The protein below binds the small molecule below.
Small molecule (SMILES): O=[N+]([O-])c1ccc(O)cc1

Sequence of chain 1.B:
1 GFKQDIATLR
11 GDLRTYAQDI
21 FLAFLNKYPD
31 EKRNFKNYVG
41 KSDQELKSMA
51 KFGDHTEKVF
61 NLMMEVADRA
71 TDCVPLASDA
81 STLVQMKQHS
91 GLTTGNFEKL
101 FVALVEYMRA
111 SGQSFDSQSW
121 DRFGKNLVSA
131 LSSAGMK

Binding-site contacts:
Ligand atom C2 contacts residue VAL59 of chain 1.B at 4.0 Å (hydrophobic).
Ligand atom C3 contacts residue HIS55 of chain 1.B at 4.0 Å.
Ligand atom C4 contacts residue PHE21 of chain 1.B at 4.2 Å (hydrophobic).
Ligand atom N1 contacts residue PHE21 of chain 1.B at 3.4 Å.
Ligand atom C3 contacts residue THR56 of chain 1.B at 3.4 Å.
Ligand atom O2 contacts residue PHE60 of chain 1.B at 3.5 Å.
Ligand atom O3 contacts residue HEM1 of chain 1.G at 3.3 Å.
Ligand atom C6 contacts residue PHE21 of chain 1.B at 4.1 Å (hydrophobic).
Ligand atom O2 contacts residue LEU100 of chain 1.B at 4.4 Å.
Ligand atom C1 contacts residue PHE35 of chain 1.B at 4.4 Å (hydrophobic).
Ligand atom C4 contacts residue HIS55 of chain 1.B at 3.8 Å.
Ligand atom C5 contacts residue PHE21 of chain 1.B at 4.4 Å (hydrophobic).
Ligand atom C6 contacts residue VAL59 of chain 1.B at 3.7 Å (hydrophobic).
Ligand atom C6 contacts residue PHE35 of chain 1.B at 3.8 Å (hydrophobic).
Ligand atom O2 contacts residue PHE21 of chain 1.B at 3.1 Å.
Ligand atom C5 contacts residue HEM1 of chain 1.G at 3.6 Å.
Ligand atom C3 contacts residue PHE21 of chain 1.B at 3.5 Å (hydrophobic).
Ligand atom O2 contacts residue VAL59 of chain 1.B at 3.5 Å.
Ligand atom C5 contacts residue VAL59 of chain 1.B at 4.1 Å (hydrophobic).
Ligand atom O3 contacts residue PHE21 of chain 1.B at 3.8 Å.
Ligand atom C5 contacts residue PHE35 of chain 1.B at 3.3 Å (hydrophobic).
Ligand atom C4 contacts residue HEM1 of chain 1.G at 3.5 Å.
Ligand atom C4 contacts residue VAL59 of chain 1.B at 4.4 Å (hydrophobic).
Ligand atom C2 contacts residue PHE21 of chain 1.B at 3.4 Å (hydrophobic).
Ligand atom N1 contacts residue VAL59 of chain 1.B at 3.6 Å.
Ligand atom C2 contacts residue THR56 of chain 1.B at 3.6 Å.
Ligand atom C1 contacts residue PHE21 of chain 1.B at 3.4 Å (hydrophobic).
Ligand atom C1 contacts residue VAL59 of chain 1.B at 3.6 Å (hydrophobic).
Ligand atom OH contacts residue HEM1 of chain 1.G at 2.6 Å (h-bond).
Ligand atom O3 contacts residue LEU100 of chain 1.B at 3.9 Å.
Ligand atom C3 contacts residue TYR38 of chain 1.B at 4.0 Å (hydrophobic).
Ligand atom O3 contacts residue VAL59 of chain 1.B at 3.9 Å.
Ligand atom C4 contacts residue PHE35 of chain 1.B at 3.8 Å (hydrophobic).
Ligand atom OH contacts residue HIS55 of chain 1.B at 3.2 Å.
Ligand atom OH contacts residue TYR38 of chain 1.B at 2.8 Å (h-bond).
Ligand atom C3 contacts residue VAL59 of chain 1.B at 4.3 Å (hydrophobic).
Ligand atom C4 contacts residue TYR38 of chain 1.B at 3.8 Å (hydrophobic).
Ligand atom C6 contacts residue HEM1 of chain 1.G at 3.6 Å.
Ligand atom OH contacts residue PHE35 of chain 1.B at 4.2 Å.
Ligand atom N1 contacts residue HEM1 of chain 1.G at 4.4 Å.